Binding-site contacts:
Ligand atom CAJ contacts residue PHE223 of chain 1.A at 4.1 Å (hydrophobic).
Ligand atom OAW contacts residue SER371 of chain 1.A at 4.1 Å.
Ligand atom CAV contacts residue TYR373 of chain 1.A at 4.1 Å (hydrophobic).
Ligand atom CAM contacts residue HIS370 of chain 1.A at 3.8 Å.
Ligand atom CAD contacts residue TYR373 of chain 1.A at 3.2 Å (hydrophobic).
Ligand atom CAQ contacts residue LEU380 of chain 1.A at 4.3 Å (hydrophobic).
Ligand atom CBB contacts residue PHE223 of chain 1.A at 4.1 Å (hydrophobic).
Ligand atom CAC contacts residue PHE223 of chain 1.A at 4.3 Å (hydrophobic).
Ligand atom OAG contacts residue HIS370 of chain 1.A at 3.8 Å.
Ligand atom CBC contacts residue ARG1585 of chain 1.A at 3.8 Å.
Ligand atom CAQ contacts residue ILE376 of chain 1.A at 4.2 Å (hydrophobic).
Ligand atom CAU contacts residue TYR377 of chain 1.A at 4.1 Å (hydrophobic).
Ligand atom OAG contacts residue ARG1585 of chain 1.A at 1.3 Å (salt-bridge).
Ligand atom CAS contacts residue TYR377 of chain 1.A at 3.9 Å (hydrophobic).
Ligand atom CAT contacts residue LEU230 of chain 1.A at 3.5 Å (hydrophobic).
Ligand atom CAO contacts residue LEU380 of chain 1.A at 3.9 Å (hydrophobic).
Ligand atom CAM contacts residue ARG1585 of chain 1.A at 3.2 Å.
Ligand atom CAS contacts residue LEU230 of chain 1.A at 4.3 Å (hydrophobic).
Ligand atom CAS contacts residue ILE226 of chain 1.A at 4.2 Å (hydrophobic).
Ligand atom CAO contacts residue PHE223 of chain 1.A at 4.2 Å (hydrophobic).
Ligand atom CAC contacts residue ILE222 of chain 1.A at 4.2 Å (hydrophobic).
Ligand atom CAY contacts residue ARG1585 of chain 1.A at 2.4 Å.
Ligand atom CBD contacts residue ILE376 of chain 1.A at 4.2 Å (hydrophobic).
Ligand atom CAC contacts residue ILE226 of chain 1.A at 3.8 Å (hydrophobic).
Ligand atom CAA contacts residue PHE223 of chain 1.A at 3.5 Å (hydrophobic).
Ligand atom CAY contacts residue HIS370 of chain 1.A at 3.6 Å.
Ligand atom CAD contacts residue ASN374 of chain 1.A at 4.1 Å.
Ligand atom CAP contacts residue LEU380 of chain 1.A at 4.0 Å (hydrophobic).
Ligand atom CAM contacts residue SER371 of chain 1.A at 3.9 Å.
Ligand atom CAE contacts residue TYR377 of chain 1.A at 3.6 Å (hydrophobic).
Ligand atom CAE contacts residue LEU380 of chain 1.A at 4.0 Å (hydrophobic).
Ligand atom CAR contacts residue ASN374 of chain 1.A at 3.9 Å.
Ligand atom CAM contacts residue ASN275 of chain 1.A at 4.0 Å.
Ligand atom CAU contacts residue ILE226 of chain 1.A at 3.7 Å (hydrophobic).
Ligand atom CAR contacts residue LEU230 of chain 1.A at 4.2 Å (hydrophobic).
Ligand atom CAE contacts residue ILE376 of chain 1.A at 3.9 Å (hydrophobic).
Ligand atom CAR contacts residue HIS370 of chain 1.A at 4.1 Å.
Ligand atom OAW contacts residue ARG1585 of chain 1.A at 3.5 Å (salt-bridge).
Ligand atom OAW contacts residue HIS370 of chain 1.A at 4.1 Å.
Ligand atom CAD contacts residue TYR377 of chain 1.A at 4.2 Å (hydrophobic).

Sequence of chain 1.A:
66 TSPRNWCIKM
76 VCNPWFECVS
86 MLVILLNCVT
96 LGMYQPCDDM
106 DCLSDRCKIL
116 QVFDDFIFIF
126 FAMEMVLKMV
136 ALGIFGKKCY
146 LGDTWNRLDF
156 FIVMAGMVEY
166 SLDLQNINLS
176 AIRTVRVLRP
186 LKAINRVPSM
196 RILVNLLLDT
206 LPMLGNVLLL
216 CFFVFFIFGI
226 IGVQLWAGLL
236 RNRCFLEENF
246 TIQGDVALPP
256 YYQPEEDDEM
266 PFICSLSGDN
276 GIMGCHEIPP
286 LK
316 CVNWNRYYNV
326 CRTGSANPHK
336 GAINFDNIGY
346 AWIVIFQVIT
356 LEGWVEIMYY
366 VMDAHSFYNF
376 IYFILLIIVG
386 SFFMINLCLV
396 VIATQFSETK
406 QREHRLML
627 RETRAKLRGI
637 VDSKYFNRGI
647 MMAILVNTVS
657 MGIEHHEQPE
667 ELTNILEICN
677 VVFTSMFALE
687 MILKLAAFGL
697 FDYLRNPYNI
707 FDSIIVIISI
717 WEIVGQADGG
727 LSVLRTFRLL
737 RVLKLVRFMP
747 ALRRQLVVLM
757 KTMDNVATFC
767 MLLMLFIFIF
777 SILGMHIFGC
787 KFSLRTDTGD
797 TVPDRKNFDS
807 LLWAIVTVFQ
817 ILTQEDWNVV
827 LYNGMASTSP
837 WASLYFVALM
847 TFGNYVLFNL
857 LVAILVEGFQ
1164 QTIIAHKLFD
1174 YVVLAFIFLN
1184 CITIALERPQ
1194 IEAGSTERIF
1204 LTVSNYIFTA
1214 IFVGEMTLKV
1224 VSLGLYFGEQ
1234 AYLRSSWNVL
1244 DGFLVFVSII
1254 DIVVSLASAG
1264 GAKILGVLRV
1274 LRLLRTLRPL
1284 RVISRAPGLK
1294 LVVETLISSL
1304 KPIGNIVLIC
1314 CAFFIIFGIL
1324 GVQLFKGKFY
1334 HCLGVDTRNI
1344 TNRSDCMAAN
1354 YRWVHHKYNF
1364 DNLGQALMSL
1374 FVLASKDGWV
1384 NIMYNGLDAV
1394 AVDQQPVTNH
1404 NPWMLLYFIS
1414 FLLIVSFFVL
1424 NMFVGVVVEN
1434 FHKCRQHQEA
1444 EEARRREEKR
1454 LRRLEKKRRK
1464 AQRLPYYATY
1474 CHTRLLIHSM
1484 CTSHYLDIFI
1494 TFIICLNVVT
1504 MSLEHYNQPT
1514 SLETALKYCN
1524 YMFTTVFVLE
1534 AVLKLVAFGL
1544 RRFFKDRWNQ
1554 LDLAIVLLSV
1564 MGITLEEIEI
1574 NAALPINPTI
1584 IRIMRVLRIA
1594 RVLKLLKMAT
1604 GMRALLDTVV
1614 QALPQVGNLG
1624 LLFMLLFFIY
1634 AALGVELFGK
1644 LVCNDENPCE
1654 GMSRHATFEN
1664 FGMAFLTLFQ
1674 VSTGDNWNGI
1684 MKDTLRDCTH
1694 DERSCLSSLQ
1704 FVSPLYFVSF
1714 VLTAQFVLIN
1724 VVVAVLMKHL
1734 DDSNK

This protein binds this small molecule.
Small molecule (SMILES): CC(C)CCC[C@@H](C)[C@H]1CC[C@H]2[C@@H]3CC=C4C[C@@H](OC(=O)CCC(=O)O)CC[C@]4(C)[C@H]3CC[C@]12C